Sequence of chain 1.E:
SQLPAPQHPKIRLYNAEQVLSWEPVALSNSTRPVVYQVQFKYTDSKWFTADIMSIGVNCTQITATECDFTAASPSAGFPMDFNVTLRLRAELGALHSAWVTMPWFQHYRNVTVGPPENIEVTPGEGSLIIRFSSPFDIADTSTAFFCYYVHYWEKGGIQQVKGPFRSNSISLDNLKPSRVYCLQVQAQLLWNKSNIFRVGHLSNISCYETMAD

Binding-site contacts:
Ligand atom O5 contacts residue ASN206 of chain 1.E at 2.4 Å (h-bond).
Ligand atom C5 contacts residue ASN206 of chain 1.E at 3.7 Å.
Ligand atom C1 contacts residue ASN206 of chain 1.E at 1.4 Å.
Ligand atom C2 contacts residue ASN206 of chain 1.E at 2.4 Å.
Ligand atom C4 contacts residue ASN206 of chain 1.E at 4.2 Å.
Ligand atom C7 contacts residue ASN206 of chain 1.E at 3.7 Å.
Ligand atom N2 contacts residue ASN206 of chain 1.E at 2.9 Å (h-bond).
Ligand atom O7 contacts residue ASN206 of chain 1.E at 4.2 Å.
Ligand atom C3 contacts residue ASN206 of chain 1.E at 3.8 Å.

This protein binds this small molecule.
Small molecule (SMILES): CC(=O)N[C@@H]1[C@@H](O)[C@H](O)[C@@H](CO)O[C@H]1O